The small molecule below binds the protein below.
Small molecule (SMILES): Nc1nc2c(ncn2C[C@@H](CO)OCCP(=O)(O)O)c(=O)[nH]1

Binding-site contacts:
Ligand atom OAC contacts residue ILE137 of chain 1.A at 3.9 Å.
Ligand atom N2 contacts residue PHE187 of chain 1.A at 3.6 Å.
Ligand atom OAE contacts residue THR139 of chain 1.A at 2.8 Å (h-bond).
Ligand atom OAC contacts residue LYS141 of chain 1.A at 3.7 Å.
Ligand atom O6 contacts residue ILE136 of chain 1.A at 3.6 Å.
Ligand atom N1 contacts residue PHE187 of chain 1.A at 3.6 Å.
Ligand atom OAD contacts residue MG1 of chain 1.F at 3.5 Å.
Ligand atom N1 contacts residue VAL188 of chain 1.A at 2.9 Å (h-bond).
Ligand atom OAE contacts residue GLY140 of chain 1.A at 3.9 Å.
Ligand atom N2 contacts residue ASP194 of chain 1.A at 3.2 Å (salt-bridge).
Ligand atom C6 contacts residue PHE187 of chain 1.A at 3.9 Å (hydrophobic).
Ligand atom PAV contacts residue ASP138 of chain 1.A at 3.8 Å.
Ligand atom O6 contacts residue VAL188 of chain 1.A at 3.1 Å (h-bond).
Ligand atom C5 contacts residue ILE136 of chain 1.A at 3.9 Å (hydrophobic).
Ligand atom CAJ contacts residue ILE136 of chain 1.A at 3.9 Å (hydrophobic).
Ligand atom OAC contacts residue THR139 of chain 1.A at 3.3 Å (h-bond).
Ligand atom O6 contacts residue LYS186 of chain 1.A at 3.7 Å.
Ligand atom OAF contacts residue THR142 of chain 1.A at 2.4 Å (h-bond).
Ligand atom C2 contacts residue VAL188 of chain 1.A at 3.6 Å (hydrophobic).
Ligand atom N7 contacts residue LYS166 of chain 1.A at 3.6 Å (salt-bridge).
Ligand atom OAC contacts residue GLY140 of chain 1.A at 2.7 Å (h-bond).
Ligand atom N3 contacts residue PHE187 of chain 1.A at 3.9 Å.
Ligand atom OAC contacts residue ASP138 of chain 1.A at 3.2 Å (salt-bridge).
Ligand atom O6 contacts residue PHE187 of chain 1.A at 3.6 Å.
Ligand atom OAD contacts residue ILE136 of chain 1.A at 3.9 Å.
Ligand atom PAV contacts residue THR142 of chain 1.A at 3.7 Å.
Ligand atom PAV contacts residue THR139 of chain 1.A at 3.5 Å.
Ligand atom OAE contacts residue ASP138 of chain 1.A at 3.2 Å.
Ligand atom O6 contacts residue LYS166 of chain 1.A at 3.2 Å (salt-bridge).
Ligand atom N7 contacts residue ILE136 of chain 1.A at 4.0 Å.
Ligand atom C6 contacts residue VAL188 of chain 1.A at 3.8 Å (hydrophobic).
Ligand atom N2 contacts residue LEU193 of chain 1.A at 3.8 Å.
Ligand atom C8 contacts residue ASP138 of chain 1.A at 3.7 Å.
Ligand atom N2 contacts residue VAL188 of chain 1.A at 3.5 Å (h-bond).
Ligand atom C6 contacts residue ILE136 of chain 1.A at 3.8 Å (hydrophobic).
Ligand atom N7 contacts residue ASP138 of chain 1.A at 3.9 Å.
Ligand atom PAV contacts residue GLY140 of chain 1.A at 3.8 Å.
Ligand atom OAF contacts residue THR139 of chain 1.A at 3.6 Å.
Ligand atom C2 contacts residue PHE187 of chain 1.A at 3.5 Å (hydrophobic).
Ligand atom CAJ contacts residue ASP138 of chain 1.A at 3.7 Å.

Sequence of chain 1.A:
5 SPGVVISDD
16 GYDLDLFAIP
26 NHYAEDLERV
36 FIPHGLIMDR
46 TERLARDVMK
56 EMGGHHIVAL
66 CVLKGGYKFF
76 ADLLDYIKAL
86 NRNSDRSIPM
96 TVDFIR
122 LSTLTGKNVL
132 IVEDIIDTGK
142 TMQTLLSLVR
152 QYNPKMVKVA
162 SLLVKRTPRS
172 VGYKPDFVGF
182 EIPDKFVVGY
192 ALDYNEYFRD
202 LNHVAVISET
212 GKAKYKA